Sequence of chain 1.F:
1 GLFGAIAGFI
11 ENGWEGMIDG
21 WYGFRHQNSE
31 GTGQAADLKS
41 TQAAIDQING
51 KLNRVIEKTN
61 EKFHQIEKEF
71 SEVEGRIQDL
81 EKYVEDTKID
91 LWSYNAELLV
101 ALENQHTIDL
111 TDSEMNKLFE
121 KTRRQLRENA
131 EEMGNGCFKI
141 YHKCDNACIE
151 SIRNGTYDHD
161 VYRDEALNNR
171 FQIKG

This small molecule binds to this protein.
Small molecule (SMILES): CC(=O)N[C@@H]1[C@@H](O)[C@H](O)[C@@H](CO)O[C@H]1O

Binding-site contacts:
Ligand atom O5 contacts residue THR318 of chain 1.E at 3.0 Å (h-bond).
Ligand atom C7 contacts residue ASN38 of chain 1.E at 3.6 Å.
Ligand atom O6 contacts residue ASN49 of chain 1.F at 4.4 Å.
Ligand atom C6 contacts residue LEU52 of chain 1.F at 3.6 Å (hydrophobic).
Ligand atom C6 contacts residue THR318 of chain 1.E at 3.9 Å.
Ligand atom O7 contacts residue ASN38 of chain 1.E at 4.0 Å.
Ligand atom O6 contacts residue LEU52 of chain 1.F at 3.3 Å.
Ligand atom C4 contacts residue ASN38 of chain 1.E at 4.2 Å.
Ligand atom C1 contacts residue THR318 of chain 1.E at 3.5 Å.
Ligand atom C5 contacts residue THR40 of chain 1.E at 4.5 Å.
Ligand atom C3 contacts residue ASN38 of chain 1.E at 3.7 Å.
Ligand atom O6 contacts residue THR318 of chain 1.E at 3.5 Å.
Ligand atom C2 contacts residue ASN38 of chain 1.E at 2.4 Å.
Ligand atom C6 contacts residue THR40 of chain 1.E at 4.2 Å.
Ligand atom C1 contacts residue ASN38 of chain 1.E at 1.4 Å.
Ligand atom C1 contacts residue ALA39 of chain 1.E at 4.1 Å (hydrophobic).
Ligand atom N2 contacts residue ASN38 of chain 1.E at 2.8 Å (h-bond).
Ligand atom O5 contacts residue ALA39 of chain 1.E at 4.2 Å.
Ligand atom O5 contacts residue ASN38 of chain 1.E at 2.3 Å (h-bond).
Ligand atom C5 contacts residue ASN38 of chain 1.E at 3.6 Å.
Ligand atom C5 contacts residue THR318 of chain 1.E at 4.1 Å.

Sequence of chain 1.E:
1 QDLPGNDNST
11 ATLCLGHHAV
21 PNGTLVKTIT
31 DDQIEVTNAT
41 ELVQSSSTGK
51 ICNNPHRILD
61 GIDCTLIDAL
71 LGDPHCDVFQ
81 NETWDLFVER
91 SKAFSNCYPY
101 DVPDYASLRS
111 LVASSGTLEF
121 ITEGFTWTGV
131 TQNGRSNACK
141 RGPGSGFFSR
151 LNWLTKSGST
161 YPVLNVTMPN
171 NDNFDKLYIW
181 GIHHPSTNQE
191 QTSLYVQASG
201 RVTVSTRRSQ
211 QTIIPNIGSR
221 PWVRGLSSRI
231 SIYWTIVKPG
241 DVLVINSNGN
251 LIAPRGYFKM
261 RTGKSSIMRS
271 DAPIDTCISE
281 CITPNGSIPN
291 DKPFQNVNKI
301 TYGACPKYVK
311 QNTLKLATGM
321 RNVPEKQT